A small-molecule ligand and the protein it binds are described below.
Small molecule (SMILES): CC(=O)N[C@H]1[C@H](O[C@H]2[C@H](O)[C@@H](NC(C)=O)CO[C@@H]2CO)O[C@H](CO)[C@@H](O[C@@H]2O[C@H](CO)[C@@H](O)[C@H](O)[C@@H]2O)[C@@H]1O

Sequence of chain 1.D:
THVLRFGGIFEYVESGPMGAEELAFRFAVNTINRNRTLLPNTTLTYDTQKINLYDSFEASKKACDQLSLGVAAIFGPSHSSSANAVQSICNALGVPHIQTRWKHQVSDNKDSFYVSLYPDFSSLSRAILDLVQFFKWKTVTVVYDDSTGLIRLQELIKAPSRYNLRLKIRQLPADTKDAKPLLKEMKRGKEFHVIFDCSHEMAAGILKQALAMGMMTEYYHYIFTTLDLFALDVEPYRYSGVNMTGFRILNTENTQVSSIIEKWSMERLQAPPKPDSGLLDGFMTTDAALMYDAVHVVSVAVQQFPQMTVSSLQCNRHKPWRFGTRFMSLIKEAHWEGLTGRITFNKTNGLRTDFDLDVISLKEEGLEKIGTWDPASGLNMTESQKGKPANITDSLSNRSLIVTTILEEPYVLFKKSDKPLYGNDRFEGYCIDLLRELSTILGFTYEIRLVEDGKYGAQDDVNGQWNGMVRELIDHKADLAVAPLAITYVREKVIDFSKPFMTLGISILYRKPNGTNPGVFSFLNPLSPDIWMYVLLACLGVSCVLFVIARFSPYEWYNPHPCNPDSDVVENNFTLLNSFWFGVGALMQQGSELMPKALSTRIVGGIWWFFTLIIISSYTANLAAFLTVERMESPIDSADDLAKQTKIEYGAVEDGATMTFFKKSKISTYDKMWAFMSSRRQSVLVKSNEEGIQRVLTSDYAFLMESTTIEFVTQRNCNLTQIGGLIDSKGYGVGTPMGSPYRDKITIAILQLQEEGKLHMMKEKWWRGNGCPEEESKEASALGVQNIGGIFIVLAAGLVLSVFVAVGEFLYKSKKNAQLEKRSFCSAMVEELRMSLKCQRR

Binding-site contacts:
Ligand atom C8 contacts residue THR385 of chain 1.D at 4.3 Å.
Ligand atom C4 contacts residue ASN378 of chain 1.D at 3.9 Å.
Ligand atom C1 contacts residue THR380 of chain 1.D at 3.7 Å.
Ligand atom C7 contacts residue ASN378 of chain 1.D at 3.3 Å.
Ligand atom C8 contacts residue ASP386 of chain 1.D at 4.5 Å.
Ligand atom C5 contacts residue THR380 of chain 1.D at 4.3 Å.
Ligand atom O7 contacts residue ASN378 of chain 1.D at 3.8 Å.
Ligand atom O5 contacts residue THR380 of chain 1.D at 3.3 Å.
Ligand atom C1 contacts residue ASN378 of chain 1.D at 1.4 Å.
Ligand atom C5 contacts residue ARG158 of chain 1.D at 3.5 Å.
Ligand atom O6 contacts residue THR385 of chain 1.D at 3.2 Å.
Ligand atom O4 contacts residue ARG158 of chain 1.D at 3.5 Å (salt-bridge).
Ligand atom N2 contacts residue ASN378 of chain 1.D at 3.1 Å (h-bond).
Ligand atom O5 contacts residue ASN378 of chain 1.D at 2.5 Å (h-bond).
Ligand atom C8 contacts residue ASN378 of chain 1.D at 3.5 Å.
Ligand atom C3 contacts residue ASN378 of chain 1.D at 3.7 Å.
Ligand atom C1 contacts residue ARG158 of chain 1.D at 3.8 Å.
Ligand atom C4 contacts residue ARG158 of chain 1.D at 4.1 Å.
Ligand atom C5 contacts residue ASN378 of chain 1.D at 3.4 Å.
Ligand atom O5 contacts residue ARG158 of chain 1.D at 3.8 Å.
Ligand atom C6 contacts residue ARG158 of chain 1.D at 3.5 Å.
Ligand atom C6 contacts residue THR380 of chain 1.D at 4.4 Å.
Ligand atom C2 contacts residue ASN378 of chain 1.D at 2.5 Å.
Ligand atom O6 contacts residue ASN378 of chain 1.D at 3.1 Å (h-bond).
Ligand atom C6 contacts residue ASN378 of chain 1.D at 3.4 Å.